Sequence of chain 1.D:
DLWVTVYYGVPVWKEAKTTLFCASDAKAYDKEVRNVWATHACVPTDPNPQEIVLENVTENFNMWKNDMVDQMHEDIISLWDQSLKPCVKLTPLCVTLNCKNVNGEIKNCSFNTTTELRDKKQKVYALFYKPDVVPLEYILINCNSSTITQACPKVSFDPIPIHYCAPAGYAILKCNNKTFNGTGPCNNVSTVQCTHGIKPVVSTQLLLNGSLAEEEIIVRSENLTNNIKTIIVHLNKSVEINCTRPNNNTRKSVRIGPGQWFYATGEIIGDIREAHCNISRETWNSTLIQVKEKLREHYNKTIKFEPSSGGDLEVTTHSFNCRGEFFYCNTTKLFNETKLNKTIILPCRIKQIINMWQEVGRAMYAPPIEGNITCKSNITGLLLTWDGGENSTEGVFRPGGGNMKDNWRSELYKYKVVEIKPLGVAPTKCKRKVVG

This protein binds this small molecule.
Small molecule (SMILES): CC(=O)N[C@@H]1[C@@H](O)[C@H](O)[C@@H](CO)O[C@H]1O

Binding-site contacts:
Ligand atom O5 contacts residue ASN347 of chain 1.D at 2.4 Å (h-bond).
Ligand atom O5 contacts residue ILE351 of chain 1.D at 3.9 Å.
Ligand atom O6 contacts residue ILE351 of chain 1.D at 3.4 Å.
Ligand atom C6 contacts residue ILE351 of chain 1.D at 4.1 Å (hydrophobic).
Ligand atom C5 contacts residue ILE351 of chain 1.D at 4.4 Å (hydrophobic).
Ligand atom C4 contacts residue ASN347 of chain 1.D at 4.2 Å.
Ligand atom C8 contacts residue ARG343 of chain 1.D at 3.8 Å.
Ligand atom C5 contacts residue ASN347 of chain 1.D at 3.7 Å.
Ligand atom O7 contacts residue ASN347 of chain 1.D at 3.6 Å.
Ligand atom C7 contacts residue ASN347 of chain 1.D at 3.4 Å.
Ligand atom N2 contacts residue ASN347 of chain 1.D at 2.8 Å (h-bond).
Ligand atom C8 contacts residue ASN347 of chain 1.D at 4.5 Å.
Ligand atom C3 contacts residue ASN347 of chain 1.D at 3.8 Å.
Ligand atom C2 contacts residue ASN347 of chain 1.D at 2.4 Å.
Ligand atom C1 contacts residue ASN347 of chain 1.D at 1.4 Å.